Binding-site contacts:
Ligand atom N5 contacts residue GOL1 of chain 2.K at 2.8 Å (h-bond).
Ligand atom C12 contacts residue ASP102 of chain 2.A at 3.5 Å.
Ligand atom O1 contacts residue TYR106 of chain 2.A at 3.2 Å (h-bond).
Ligand atom C11 contacts residue ASP156 of chain 2.A at 3.6 Å.
Ligand atom N3 contacts residue ASP102 of chain 2.A at 2.8 Å (salt-bridge).
Ligand atom N contacts residue ALA232 of chain 2.A at 3.0 Å (h-bond).
Ligand atom O4 contacts residue ARG286 of chain 2.A at 3.6 Å.
Ligand atom N1 contacts residue ALA232 of chain 2.A at 3.5 Å (h-bond).
Ligand atom N1 contacts residue LEU231 of chain 2.A at 2.8 Å (h-bond).
Ligand atom O2 contacts residue CYS158 of chain 2.A at 3.4 Å.
Ligand atom C13 contacts residue ASP102 of chain 2.A at 3.7 Å.
Ligand atom N3 contacts residue ASP156 of chain 2.A at 2.8 Å (salt-bridge).
Ligand atom N4 contacts residue MET260 of chain 2.A at 3.3 Å.
Ligand atom C7 contacts residue ALA232 of chain 2.A at 3.6 Å (hydrophobic).
Ligand atom C5 contacts residue GOL1 of chain 2.K at 3.5 Å.
Ligand atom O2 contacts residue GLN203 of chain 2.A at 2.9 Å (h-bond).
Ligand atom N5 contacts residue TYR106 of chain 2.A at 3.7 Å.
Ligand atom N5 contacts residue GLY261 of chain 2.A at 3.7 Å.
Ligand atom C8 contacts residue TYR106 of chain 2.A at 3.5 Å (hydrophobic).
Ligand atom C11 contacts residue CYS158 of chain 2.A at 3.6 Å (hydrophobic).
Ligand atom C15 contacts residue TYR106 of chain 2.A at 3.4 Å (hydrophobic).
Ligand atom C14 contacts residue ASP102 of chain 2.A at 3.6 Å.
Ligand atom N1 contacts residue MET260 of chain 2.A at 3.5 Å (h-bond).
Ligand atom N4 contacts residue ASP102 of chain 2.A at 2.8 Å (salt-bridge).
Ligand atom O2 contacts residue ASP156 of chain 2.A at 3.6 Å (salt-bridge).
Ligand atom O2 contacts residue GLY230 of chain 2.A at 2.8 Å (h-bond).
Ligand atom N4 contacts residue TYR106 of chain 2.A at 3.7 Å.
Ligand atom C14 contacts residue TYR106 of chain 2.A at 3.6 Å (hydrophobic).
Ligand atom C9 contacts residue CYS158 of chain 2.A at 3.6 Å (hydrophobic).
Ligand atom O2 contacts residue GLY229 of chain 2.A at 3.3 Å.
Ligand atom C16 contacts residue GOL1 of chain 2.K at 3.6 Å.
Ligand atom O3 contacts residue GOL1 of chain 2.K at 3.1 Å.
Ligand atom C8 contacts residue LEU231 of chain 2.A at 3.6 Å (hydrophobic).
Ligand atom C2 contacts residue ALA232 of chain 2.A at 3.5 Å (hydrophobic).
Ligand atom C5 contacts residue TYR106 of chain 2.A at 3.5 Å (hydrophobic).
Ligand atom N3 contacts residue ILE201 of chain 2.A at 3.5 Å.
Ligand atom N2 contacts residue ASP156 of chain 2.A at 2.7 Å (salt-bridge).
Ligand atom C15 contacts residue GOL1 of chain 2.K at 3.6 Å.
Ligand atom N3 contacts residue SER103 of chain 2.A at 3.6 Å (h-bond).
Ligand atom C12 contacts residue ASP156 of chain 2.A at 3.6 Å.

Sequence of chain 2.A:
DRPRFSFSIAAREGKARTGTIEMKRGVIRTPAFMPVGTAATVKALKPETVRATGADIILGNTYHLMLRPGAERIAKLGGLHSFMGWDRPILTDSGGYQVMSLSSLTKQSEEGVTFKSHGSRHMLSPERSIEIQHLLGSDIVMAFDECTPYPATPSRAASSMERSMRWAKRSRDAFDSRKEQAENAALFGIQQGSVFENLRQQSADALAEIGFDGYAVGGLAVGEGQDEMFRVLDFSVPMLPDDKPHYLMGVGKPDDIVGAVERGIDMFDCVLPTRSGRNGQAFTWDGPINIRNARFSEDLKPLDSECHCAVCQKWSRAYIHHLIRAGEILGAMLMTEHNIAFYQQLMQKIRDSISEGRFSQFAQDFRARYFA

This protein binds this small molecule.
Small molecule (SMILES): CC1(C)O[C@H]2[C@@H](O1)[C@@]1(COC(C)(C)O1)O[C@@H]2CNc1nc2cc3nc(N)[nH]c(=O)c3cc2[nH]1